Binding-site contacts:
Ligand atom C1 contacts residue ASN89 of chain 1.A at 1.4 Å.
Ligand atom C8 contacts residue ASN89 of chain 1.A at 4.3 Å.
Ligand atom N2 contacts residue ASN89 of chain 1.A at 2.9 Å (h-bond).
Ligand atom O5 contacts residue ASN89 of chain 1.A at 2.4 Å (h-bond).
Ligand atom C4 contacts residue ASN89 of chain 1.A at 4.2 Å.
Ligand atom O7 contacts residue ASN89 of chain 1.A at 3.1 Å (h-bond).
Ligand atom C2 contacts residue ASN89 of chain 1.A at 2.5 Å.
Ligand atom C3 contacts residue ASN89 of chain 1.A at 3.8 Å.
Ligand atom C7 contacts residue ASN89 of chain 1.A at 3.2 Å.
Ligand atom C5 contacts residue ASN89 of chain 1.A at 3.7 Å.

A protein and the small-molecule ligand that binds it are described below.
Small molecule (SMILES): CC(=O)N[C@@H]1[C@@H](O)[C@H](O)[C@@H](CO)O[C@H]1O

Sequence of chain 1.A:
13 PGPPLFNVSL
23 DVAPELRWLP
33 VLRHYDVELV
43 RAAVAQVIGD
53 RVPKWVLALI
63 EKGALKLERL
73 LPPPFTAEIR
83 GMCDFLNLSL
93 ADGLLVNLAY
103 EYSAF